This protein binds this small molecule.
Small molecule (SMILES): CO[C@H]1O[C@H](CO)[C@@H](O)[C@H](O)[C@H]1O

Binding-site contacts:
Ligand atom O3 contacts residue GLY98 of chain 1.G at 3.5 Å.
Ligand atom O3 contacts residue ASN125 of chain 1.G at 4.4 Å.
Ligand atom O6 contacts residue GLU31 of chain 1.H at 3.1 Å (salt-bridge).
Ligand atom C7 contacts residue ALA30 of chain 1.H at 3.8 Å (hydrophobic).
Ligand atom C6 contacts residue ALA30 of chain 1.H at 4.2 Å (hydrophobic).
Ligand atom O6 contacts residue GLY29 of chain 1.H at 3.3 Å (h-bond).
Ligand atom C5 contacts residue ALA30 of chain 1.H at 4.2 Å (hydrophobic).
Ligand atom O3 contacts residue GLY99 of chain 1.G at 2.7 Å (h-bond).
Ligand atom C4 contacts residue GLY99 of chain 1.G at 3.4 Å.
Ligand atom C4 contacts residue ASP81 of chain 1.G at 3.2 Å.
Ligand atom C5 contacts residue PHE123 of chain 1.G at 3.4 Å (hydrophobic).
Ligand atom C4 contacts residue GLY98 of chain 1.G at 4.0 Å.
Ligand atom C6 contacts residue ASP81 of chain 1.G at 3.3 Å.
Ligand atom C7 contacts residue PHE123 of chain 1.G at 4.4 Å (hydrophobic).
Ligand atom C6 contacts residue ALA80 of chain 1.G at 3.6 Å (hydrophobic).
Ligand atom O6 contacts residue THR28 of chain 1.H at 4.4 Å.
Ligand atom C4 contacts residue PHE123 of chain 1.G at 4.1 Å (hydrophobic).
Ligand atom O4 contacts residue ASN125 of chain 1.G at 2.8 Å (h-bond).
Ligand atom C3 contacts residue GLY99 of chain 1.G at 3.6 Å.
Ligand atom O4 contacts residue GLY99 of chain 1.G at 3.0 Å (h-bond).
Ligand atom C6 contacts residue GLU31 of chain 1.H at 4.0 Å.
Ligand atom C6 contacts residue PHE123 of chain 1.G at 3.3 Å (hydrophobic).
Ligand atom O3 contacts residue GLY97 of chain 1.G at 4.4 Å.
Ligand atom O4 contacts residue ASP81 of chain 1.G at 2.7 Å (salt-bridge).
Ligand atom O4 contacts residue GLY98 of chain 1.G at 3.8 Å.
Ligand atom C4 contacts residue ASN125 of chain 1.G at 4.0 Å.
Ligand atom C3 contacts residue GLY98 of chain 1.G at 4.3 Å.
Ligand atom C1 contacts residue ALA30 of chain 1.H at 3.7 Å (hydrophobic).
Ligand atom C5 contacts residue ASP81 of chain 1.G at 3.8 Å.
Ligand atom O1 contacts residue ALA30 of chain 1.H at 4.5 Å.
Ligand atom O5 contacts residue GLU31 of chain 1.H at 4.4 Å.
Ligand atom O6 contacts residue ALA80 of chain 1.G at 3.3 Å.
Ligand atom O4 contacts residue PHE123 of chain 1.G at 3.4 Å.
Ligand atom O5 contacts residue ALA30 of chain 1.H at 3.0 Å (h-bond).
Ligand atom O5 contacts residue GLY29 of chain 1.H at 3.9 Å.
Ligand atom O6 contacts residue ALA30 of chain 1.H at 3.3 Å (h-bond).
Ligand atom C3 contacts residue ASN125 of chain 1.G at 4.2 Å.
Ligand atom O6 contacts residue ASP81 of chain 1.G at 2.8 Å (salt-bridge).

Sequence of chain 1.G:
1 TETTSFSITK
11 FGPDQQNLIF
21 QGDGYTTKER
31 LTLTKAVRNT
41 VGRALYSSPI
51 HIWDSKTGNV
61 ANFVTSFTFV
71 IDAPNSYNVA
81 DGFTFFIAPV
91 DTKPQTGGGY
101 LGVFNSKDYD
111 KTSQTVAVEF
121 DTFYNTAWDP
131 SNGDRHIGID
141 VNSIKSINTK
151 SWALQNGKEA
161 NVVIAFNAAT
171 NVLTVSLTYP

Sequence of chain 1.H:
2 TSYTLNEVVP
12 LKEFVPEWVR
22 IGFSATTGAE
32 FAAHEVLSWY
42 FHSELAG